A small-molecule ligand and the protein it binds are described below.
Small molecule (SMILES): CC(C)C[C@H](NC(=O)[C@@H](O)[C@H](N)Cc1ccccc1)C(=O)O

Binding-site contacts:
Ligand atom C15 contacts residue ASN368 of chain 5.A at 3.8 Å.
Ligand atom C12 contacts residue ALA487 of chain 5.A at 3.6 Å (hydrophobic).
Ligand atom C3 contacts residue LEU398 of chain 5.A at 3.8 Å (hydrophobic).
Ligand atom O2 contacts residue LYS288 of chain 5.A at 3.2 Å (salt-bridge).
Ligand atom N2 contacts residue MN1 of chain 5.F at 2.3 Å.
Ligand atom O3 contacts residue LYS300 of chain 5.A at 2.9 Å (salt-bridge).
Ligand atom N2 contacts residue ASP293 of chain 5.A at 3.5 Å (salt-bridge).
Ligand atom C3 contacts residue BCT1 of chain 5.D at 3.5 Å.
Ligand atom C1 contacts residue THR397 of chain 5.A at 3.7 Å.
Ligand atom N2 contacts residue LYS288 of chain 5.A at 3.2 Å (salt-bridge).
Ligand atom C2 contacts residue LYS288 of chain 5.A at 3.8 Å.
Ligand atom C3 contacts residue MN1 of chain 5.G at 3.0 Å.
Ligand atom N2 contacts residue ASP311 of chain 5.A at 2.7 Å (salt-bridge).
Ligand atom C16 contacts residue ILE458 of chain 5.A at 3.7 Å (hydrophobic).
Ligand atom C11 contacts residue TRP491 of chain 5.A at 3.3 Å (hydrophobic).
Ligand atom C1 contacts residue ASP293 of chain 5.A at 3.7 Å.
Ligand atom C6 contacts residue LEU398 of chain 5.A at 3.5 Å (hydrophobic).
Ligand atom O2 contacts residue GLU372 of chain 5.A at 3.1 Å (salt-bridge).
Ligand atom O2 contacts residue ASP370 of chain 5.A at 3.2 Å (salt-bridge).
Ligand atom O2 contacts residue BCT1 of chain 5.D at 2.5 Å (h-bond).
Ligand atom C13 contacts residue BCT1 of chain 5.D at 3.5 Å.
Ligand atom O4 contacts residue GLY400 of chain 5.A at 2.8 Å (h-bond).
Ligand atom C2 contacts residue LEU398 of chain 5.A at 3.2 Å (hydrophobic).
Ligand atom C1 contacts residue MN1 of chain 5.F at 3.1 Å.
Ligand atom O4 contacts residue THR399 of chain 5.A at 3.5 Å.
Ligand atom N1 contacts residue ASP370 of chain 5.A at 3.7 Å.
Ligand atom O2 contacts residue ASP293 of chain 5.A at 2.9 Å (salt-bridge).
Ligand atom O2 contacts residue MN1 of chain 5.G at 2.2 Å.
Ligand atom N1 contacts residue BCT1 of chain 5.D at 3.0 Å (h-bond).
Ligand atom N2 contacts residue THR397 of chain 5.A at 3.0 Å (h-bond).
Ligand atom O2 contacts residue MN1 of chain 5.F at 2.1 Å.
Ligand atom C2 contacts residue MN1 of chain 5.F at 3.0 Å.
Ligand atom C2 contacts residue BCT1 of chain 5.D at 3.2 Å.
Ligand atom C6 contacts residue THR397 of chain 5.A at 3.6 Å.
Ligand atom C2 contacts residue MN1 of chain 5.G at 3.0 Å.
Ligand atom C2 contacts residue ASP293 of chain 5.A at 3.8 Å.
Ligand atom O3 contacts residue MN1 of chain 5.G at 2.5 Å.
Ligand atom C3 contacts residue ASP370 of chain 5.A at 3.2 Å.
Ligand atom N1 contacts residue LEU398 of chain 5.A at 3.3 Å (h-bond).
Ligand atom O3 contacts residue ASP370 of chain 5.A at 2.9 Å (salt-bridge).

Sequence of chain 5.A:
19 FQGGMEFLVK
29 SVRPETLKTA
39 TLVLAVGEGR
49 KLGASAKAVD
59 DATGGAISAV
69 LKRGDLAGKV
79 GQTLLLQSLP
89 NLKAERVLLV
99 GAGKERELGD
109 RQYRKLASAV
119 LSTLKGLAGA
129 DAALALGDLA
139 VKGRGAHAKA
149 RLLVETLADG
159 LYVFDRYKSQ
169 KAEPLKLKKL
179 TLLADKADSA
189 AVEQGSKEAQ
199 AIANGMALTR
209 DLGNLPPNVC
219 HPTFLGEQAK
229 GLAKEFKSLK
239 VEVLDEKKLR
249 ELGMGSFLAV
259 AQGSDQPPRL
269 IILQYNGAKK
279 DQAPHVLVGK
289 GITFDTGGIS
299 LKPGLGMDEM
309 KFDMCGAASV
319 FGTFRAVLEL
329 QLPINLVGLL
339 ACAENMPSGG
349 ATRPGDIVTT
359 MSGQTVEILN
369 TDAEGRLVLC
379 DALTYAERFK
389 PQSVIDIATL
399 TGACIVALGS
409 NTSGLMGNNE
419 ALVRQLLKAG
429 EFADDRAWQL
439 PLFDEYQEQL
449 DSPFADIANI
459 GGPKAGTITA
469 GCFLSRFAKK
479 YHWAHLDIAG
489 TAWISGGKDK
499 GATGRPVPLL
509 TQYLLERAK